Sequence of chain 1.A:
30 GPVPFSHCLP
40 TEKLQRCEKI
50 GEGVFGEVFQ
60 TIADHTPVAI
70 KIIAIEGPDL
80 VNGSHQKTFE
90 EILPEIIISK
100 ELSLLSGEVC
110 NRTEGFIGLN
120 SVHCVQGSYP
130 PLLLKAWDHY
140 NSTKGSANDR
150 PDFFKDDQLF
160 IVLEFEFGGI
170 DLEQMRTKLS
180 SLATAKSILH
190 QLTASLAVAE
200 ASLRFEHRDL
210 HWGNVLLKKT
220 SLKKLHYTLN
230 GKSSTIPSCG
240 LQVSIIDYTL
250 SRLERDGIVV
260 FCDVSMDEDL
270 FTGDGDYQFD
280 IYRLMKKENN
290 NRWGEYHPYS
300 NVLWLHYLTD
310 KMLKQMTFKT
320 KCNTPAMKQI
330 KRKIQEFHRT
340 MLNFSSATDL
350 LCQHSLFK

Binding-site contacts:
Ligand atom C2 contacts residue GLU51 of chain 1.A at 3.5 Å.
Ligand atom C18 contacts residue VAL57 of chain 1.A at 3.8 Å (hydrophobic).
Ligand atom C12 contacts residue GLU165 of chain 1.A at 3.0 Å.
Ligand atom C9 contacts residue LEU215 of chain 1.A at 3.2 Å (hydrophobic).
Ligand atom C5 contacts residue GLY50 of chain 1.A at 3.9 Å.
Ligand atom C15 contacts residue VAL57 of chain 1.A at 3.6 Å (hydrophobic).
Ligand atom C7 contacts residue ILE49 of chain 1.A at 3.7 Å (hydrophobic).
Ligand atom N11 contacts residue PHE166 of chain 1.A at 3.5 Å.
Ligand atom C17 contacts residue ILE245 of chain 1.A at 3.6 Å (hydrophobic).
Ligand atom C12 contacts residue ALA68 of chain 1.A at 3.5 Å (hydrophobic).
Ligand atom C8 contacts residue GLY168 of chain 1.A at 3.8 Å.
Ligand atom C10 contacts residue LEU215 of chain 1.A at 3.0 Å (hydrophobic).
Ligand atom C1 contacts residue GLU51 of chain 1.A at 3.0 Å.
Ligand atom C15 contacts residue ILE245 of chain 1.A at 3.5 Å (hydrophobic).
Ligand atom C16 contacts residue VAL57 of chain 1.A at 3.9 Å (hydrophobic).
Ligand atom N11 contacts residue LEU215 of chain 1.A at 3.4 Å.
Ligand atom C12 contacts residue GLY167 of chain 1.A at 3.9 Å.
Ligand atom C17 contacts residue VAL57 of chain 1.A at 3.6 Å (hydrophobic).
Ligand atom C2 contacts residue VAL57 of chain 1.A at 3.9 Å (hydrophobic).
Ligand atom C12 contacts residue ILE116 of chain 1.A at 3.8 Å (hydrophobic).
Ligand atom C4 contacts residue ILE245 of chain 1.A at 3.7 Å (hydrophobic).
Ligand atom N11 contacts residue GLY167 of chain 1.A at 2.7 Å (h-bond).
Ligand atom C8 contacts residue ILE49 of chain 1.A at 3.4 Å (hydrophobic).
Ligand atom C9 contacts residue ILE49 of chain 1.A at 3.7 Å (hydrophobic).
Ligand atom C14 contacts residue LEU215 of chain 1.A at 3.8 Å (hydrophobic).
Ligand atom C5 contacts residue ILE49 of chain 1.A at 3.7 Å (hydrophobic).
Ligand atom N11 contacts residue ALA68 of chain 1.A at 3.7 Å.
Ligand atom C13 contacts residue ALA68 of chain 1.A at 3.6 Å (hydrophobic).
Ligand atom N19 contacts residue GLU51 of chain 1.A at 3.9 Å.
Ligand atom N6 contacts residue ILE49 of chain 1.A at 3.6 Å (h-bond).
Ligand atom C10 contacts residue ALA68 of chain 1.A at 3.9 Å (hydrophobic).
Ligand atom C8 contacts residue LEU215 of chain 1.A at 3.5 Å (hydrophobic).
Ligand atom C3 contacts residue ILE245 of chain 1.A at 3.9 Å (hydrophobic).
Ligand atom C14 contacts residue ALA68 of chain 1.A at 3.9 Å (hydrophobic).
Ligand atom C16 contacts residue ILE245 of chain 1.A at 3.5 Å (hydrophobic).
Ligand atom C3 contacts residue VAL57 of chain 1.A at 3.7 Å (hydrophobic).
Ligand atom N19 contacts residue ASP246 of chain 1.A at 3.8 Å.
Ligand atom C10 contacts residue GLY167 of chain 1.A at 3.1 Å.
Ligand atom C12 contacts residue LEU215 of chain 1.A at 3.9 Å (hydrophobic).
Ligand atom N11 contacts residue GLU165 of chain 1.A at 3.0 Å (salt-bridge).

The small molecule below binds the protein below.
Small molecule (SMILES): c1cc(-c2c[nH]c3cc4cnccc4cc23)ccn1